Sequence of chain 1.D:
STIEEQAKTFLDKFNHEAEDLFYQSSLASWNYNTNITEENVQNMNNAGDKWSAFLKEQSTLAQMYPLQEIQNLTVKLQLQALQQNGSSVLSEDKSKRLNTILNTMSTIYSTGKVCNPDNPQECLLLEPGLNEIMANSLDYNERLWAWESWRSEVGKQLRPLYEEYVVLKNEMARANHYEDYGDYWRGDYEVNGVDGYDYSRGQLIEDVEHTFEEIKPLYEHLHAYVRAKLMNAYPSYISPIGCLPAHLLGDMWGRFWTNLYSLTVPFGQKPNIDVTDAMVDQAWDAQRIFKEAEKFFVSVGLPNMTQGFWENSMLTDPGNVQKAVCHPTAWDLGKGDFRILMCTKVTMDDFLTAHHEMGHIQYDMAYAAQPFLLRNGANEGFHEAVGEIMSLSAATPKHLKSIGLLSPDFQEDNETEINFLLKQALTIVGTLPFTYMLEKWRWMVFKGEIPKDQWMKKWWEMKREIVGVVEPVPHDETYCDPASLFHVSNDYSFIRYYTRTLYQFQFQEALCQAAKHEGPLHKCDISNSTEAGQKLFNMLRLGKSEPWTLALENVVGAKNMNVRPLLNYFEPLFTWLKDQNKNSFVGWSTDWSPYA

The small molecule below binds the protein below.
Small molecule (SMILES): CC(=O)N[C@@H]1[C@@H](O)[C@H](O)[C@@H](CO)O[C@H]1O

Binding-site contacts:
Ligand atom C8 contacts residue GLN323 of chain 1.D at 3.4 Å.
Ligand atom C5 contacts residue ASN36 of chain 1.D at 3.7 Å.
Ligand atom O5 contacts residue ASN36 of chain 1.D at 2.4 Å (h-bond).
Ligand atom C2 contacts residue GLN323 of chain 1.D at 4.0 Å.
Ligand atom N2 contacts residue GLN323 of chain 1.D at 3.0 Å (h-bond).
Ligand atom C7 contacts residue GLN323 of chain 1.D at 3.6 Å.
Ligand atom O7 contacts residue ASN36 of chain 1.D at 3.8 Å.
Ligand atom C4 contacts residue ASN36 of chain 1.D at 4.2 Å.
Ligand atom O5 contacts residue THR38 of chain 1.D at 4.1 Å.
Ligand atom C2 contacts residue ASN36 of chain 1.D at 2.5 Å.
Ligand atom C1 contacts residue GLN323 of chain 1.D at 4.0 Å.
Ligand atom C7 contacts residue ASN36 of chain 1.D at 3.6 Å.
Ligand atom C3 contacts residue ASN36 of chain 1.D at 3.8 Å.
Ligand atom O6 contacts residue GLU40 of chain 1.D at 3.5 Å (salt-bridge).
Ligand atom N2 contacts residue ASN36 of chain 1.D at 2.9 Å (h-bond).
Ligand atom C1 contacts residue ASN36 of chain 1.D at 1.4 Å.
Ligand atom O6 contacts residue THR38 of chain 1.D at 4.3 Å.